The small molecule below binds the protein below.
Small molecule (SMILES): O=[N+]([O-])c1ccc(SCCCCCCO)c2nonc12

Sequence of chain 1.A:
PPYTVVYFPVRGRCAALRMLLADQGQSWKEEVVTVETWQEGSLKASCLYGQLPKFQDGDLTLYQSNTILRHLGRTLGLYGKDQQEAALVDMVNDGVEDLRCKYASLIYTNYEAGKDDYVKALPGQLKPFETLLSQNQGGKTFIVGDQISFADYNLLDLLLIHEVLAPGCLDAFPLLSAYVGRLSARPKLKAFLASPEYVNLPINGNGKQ

Binding-site contacts:
Ligand atom CE6 contacts residue GSH1 of chain 1.C at 4.2 Å.
Ligand atom CE2 contacts residue TRP38 of chain 1.A at 4.0 Å (hydrophobic).
Ligand atom CI contacts residue GSH1 of chain 1.C at 4.3 Å.
Ligand atom OA4 contacts residue GSH1 of chain 1.C at 3.9 Å.
Ligand atom CF6 contacts residue TYR108 of chain 1.A at 3.6 Å (hydrophobic).
Ligand atom NA4 contacts residue ALA104 of chain 1.A at 3.9 Å.
Ligand atom CF5 contacts residue TYR108 of chain 1.A at 3.0 Å (hydrophobic).
Ligand atom CE6 contacts residue PHE8 of chain 1.A at 3.7 Å (hydrophobic).
Ligand atom CF5 contacts residue GSH1 of chain 1.C at 3.2 Å.
Ligand atom OA4 contacts residue TYR108 of chain 1.A at 4.4 Å.
Ligand atom OA4 contacts residue ALA104 of chain 1.A at 3.5 Å.
Ligand atom NA3 contacts residue TYR108 of chain 1.A at 3.6 Å.
Ligand atom OA3 contacts residue ARG13 of chain 1.A at 2.9 Å (salt-bridge).
Ligand atom OA2 contacts residue TYR108 of chain 1.A at 3.8 Å.
Ligand atom CF7 contacts residue TYR108 of chain 1.A at 3.5 Å (hydrophobic).
Ligand atom NA4 contacts residue ARG13 of chain 1.A at 4.1 Å.
Ligand atom NA1 contacts residue TYR108 of chain 1.A at 3.7 Å.
Ligand atom CL contacts residue TYR108 of chain 1.A at 3.4 Å (hydrophobic).
Ligand atom CF7 contacts residue GSH1 of chain 1.C at 3.3 Å.
Ligand atom CF4 contacts residue TYR108 of chain 1.A at 3.1 Å (hydrophobic).
Ligand atom S1 contacts residue TYR108 of chain 1.A at 3.5 Å (h-bond).
Ligand atom NA4 contacts residue GSH1 of chain 1.C at 3.8 Å.
Ligand atom CE5 contacts residue PHE8 of chain 1.A at 4.2 Å (hydrophobic).
Ligand atom S1 contacts residue GLY205 of chain 1.A at 3.9 Å.
Ligand atom CF4 contacts residue GSH1 of chain 1.C at 3.8 Å.
Ligand atom NA4 contacts residue TYR108 of chain 1.A at 4.1 Å.
Ligand atom CF6 contacts residue GSH1 of chain 1.C at 2.7 Å.
Ligand atom OA3 contacts residue ALA104 of chain 1.A at 4.0 Å.
Ligand atom CL contacts residue GSH1 of chain 1.C at 4.3 Å.
Ligand atom OA3 contacts residue GSH1 of chain 1.C at 3.5 Å (h-bond).
Ligand atom CE1 contacts residue GLN39 of chain 1.A at 4.2 Å.
Ligand atom OA5 contacts residue GLN39 of chain 1.A at 3.7 Å.
Ligand atom CE4 contacts residue PHE8 of chain 1.A at 3.7 Å (hydrophobic).
Ligand atom CF5 contacts residue TYR7 of chain 1.A at 4.1 Å (hydrophobic).
Ligand atom CI contacts residue TYR108 of chain 1.A at 3.4 Å (hydrophobic).
Ligand atom CF6 contacts residue TYR7 of chain 1.A at 4.2 Å (hydrophobic).